Sequence of chain 1.B:
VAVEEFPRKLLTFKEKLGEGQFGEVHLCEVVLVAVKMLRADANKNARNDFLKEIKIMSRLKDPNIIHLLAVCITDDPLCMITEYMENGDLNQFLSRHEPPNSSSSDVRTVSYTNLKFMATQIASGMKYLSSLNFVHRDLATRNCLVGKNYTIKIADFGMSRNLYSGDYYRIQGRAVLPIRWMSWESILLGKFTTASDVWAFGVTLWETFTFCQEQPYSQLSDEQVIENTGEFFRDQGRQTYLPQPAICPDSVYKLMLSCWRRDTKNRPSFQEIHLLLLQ

The small molecule below binds the protein below.
Small molecule (SMILES): O=C(CN1C(=O)C2(CCN(C(=O)c3cnc4[nH]ncc4c3)CC2)c2c1ccc(F)c2F)NCC(F)(F)F

Binding-site contacts:
Ligand atom F30 contacts residue ASP176 of chain 1.B at 3.5 Å.
Ligand atom F30 contacts residue ILE174 of chain 1.B at 3.5 Å.
Ligand atom O25 contacts residue ILE86 of chain 1.B at 3.5 Å.
Ligand atom N6 contacts residue MET105 of chain 1.B at 2.9 Å (h-bond).
Ligand atom C23 contacts residue ASP176 of chain 1.B at 3.7 Å.
Ligand atom C10 contacts residue PHE177 of chain 1.B at 3.1 Å (hydrophobic).
Ligand atom C32 contacts residue GLU73 of chain 1.B at 3.4 Å.
Ligand atom C23 contacts residue GLU73 of chain 1.B at 3.4 Å.
Ligand atom F37 contacts residue MET100 of chain 1.B at 2.9 Å.
Ligand atom C24 contacts residue ASP176 of chain 1.B at 3.7 Å.
Ligand atom N12 contacts residue PHE177 of chain 1.B at 3.3 Å.
Ligand atom F37 contacts residue LYS56 of chain 1.B at 3.6 Å.
Ligand atom O25 contacts residue ALA175 of chain 1.B at 3.3 Å.
Ligand atom C7 contacts residue MET105 of chain 1.B at 3.7 Å (hydrophobic).
Ligand atom F30 contacts residue HIS156 of chain 1.B at 3.5 Å.
Ligand atom C17 contacts residue LEU165 of chain 1.B at 3.7 Å (hydrophobic).
Ligand atom C2 contacts residue PHE177 of chain 1.B at 3.3 Å (hydrophobic).
Ligand atom F30 contacts residue ALA175 of chain 1.B at 3.1 Å.
Ligand atom O11 contacts residue VAL25 of chain 1.B at 3.5 Å.
Ligand atom N5 contacts residue MET105 of chain 1.B at 3.2 Å (h-bond).
Ligand atom C27 contacts residue MET77 of chain 1.B at 3.6 Å (hydrophobic).
Ligand atom C21 contacts residue ASP176 of chain 1.B at 3.7 Å.
Ligand atom C34 contacts residue THR102 of chain 1.B at 3.7 Å.
Ligand atom F31 contacts residue LEU149 of chain 1.B at 3.5 Å.
Ligand atom F37 contacts residue THR102 of chain 1.B at 3.1 Å.
Ligand atom F36 contacts residue THR102 of chain 1.B at 3.4 Å.
Ligand atom O22 contacts residue PHE177 of chain 1.B at 3.5 Å (h-bond).
Ligand atom F29 contacts residue PHE154 of chain 1.B at 3.5 Å.
Ligand atom C33 contacts residue MET100 of chain 1.B at 3.4 Å (hydrophobic).
Ligand atom O25 contacts residue MET77 of chain 1.B at 3.6 Å.
Ligand atom O25 contacts residue ASP176 of chain 1.B at 3.7 Å.
Ligand atom N6 contacts residue TYR104 of chain 1.B at 3.3 Å.
Ligand atom N26 contacts residue MET77 of chain 1.B at 3.4 Å (h-bond).
Ligand atom C24 contacts residue MET77 of chain 1.B at 3.7 Å (hydrophobic).
Ligand atom O11 contacts residue PHE177 of chain 1.B at 3.2 Å.
Ligand atom O22 contacts residue ASP176 of chain 1.B at 2.9 Å (salt-bridge).
Ligand atom C32 contacts residue MET77 of chain 1.B at 3.5 Å (hydrophobic).
Ligand atom F29 contacts residue HIS156 of chain 1.B at 3.6 Å.
Ligand atom O22 contacts residue ALA175 of chain 1.B at 3.4 Å.
Ligand atom C7 contacts residue ALA54 of chain 1.B at 3.5 Å (hydrophobic).